Binding-site contacts:
Ligand atom C04 contacts residue MET99 of chain 1.A at 3.4 Å (hydrophobic).
Ligand atom S08 contacts residue LYS54 of chain 1.A at 3.6 Å.
Ligand atom C13 contacts residue LEU167 of chain 1.A at 3.4 Å (hydrophobic).
Ligand atom C37 contacts residue PHE165 of chain 1.A at 3.5 Å (hydrophobic).
Ligand atom C16 contacts residue GLU71 of chain 1.A at 3.3 Å.
Ligand atom C06 contacts residue VAL35 of chain 1.A at 3.7 Å (hydrophobic).
Ligand atom F35 contacts residue MET99 of chain 1.A at 3.5 Å.
Ligand atom C17 contacts residue ILE68 of chain 1.A at 3.4 Å (hydrophobic).
Ligand atom C38 contacts residue PHE165 of chain 1.A at 3.6 Å (hydrophobic).
Ligand atom F35 contacts residue ARG85 of chain 1.A at 3.1 Å.
Ligand atom O31 contacts residue LYS54 of chain 1.A at 3.2 Å (salt-bridge).
Ligand atom F35 contacts residue LEU86 of chain 1.A at 3.1 Å.
Ligand atom C26 contacts residue LEU56 of chain 1.A at 3.3 Å (hydrophobic).
Ligand atom C28 contacts residue MET75 of chain 1.A at 3.5 Å (hydrophobic).
Ligand atom O39 contacts residue ASP164 of chain 1.A at 3.5 Å.
Ligand atom S08 contacts residue LEU97 of chain 1.A at 3.5 Å (h-bond).
Ligand atom C21 contacts residue GLU67 of chain 1.A at 3.4 Å.
Ligand atom C02 contacts residue ASP164 of chain 1.A at 3.1 Å.
Ligand atom C07 contacts residue ILE53 of chain 1.A at 3.5 Å (hydrophobic).
Ligand atom C36 contacts residue CYS84 of chain 1.A at 3.5 Å (hydrophobic).
Ligand atom C18 contacts residue ILE68 of chain 1.A at 3.6 Å (hydrophobic).
Ligand atom N03 contacts residue ASP164 of chain 1.A at 2.7 Å (salt-bridge).
Ligand atom C12 contacts residue LEU97 of chain 1.A at 3.6 Å (hydrophobic).
Ligand atom C07 contacts residue LYS54 of chain 1.A at 3.2 Å.
Ligand atom C30 contacts residue MET75 of chain 1.A at 3.5 Å (hydrophobic).
Ligand atom O01 contacts residue LEU97 of chain 1.A at 3.6 Å.
Ligand atom N05 contacts residue ANP1 of chain 1.G at 3.6 Å (h-bond).
Ligand atom C38 contacts residue ASP164 of chain 1.A at 3.6 Å.
Ligand atom C32 contacts residue ASP164 of chain 1.A at 3.5 Å.
Ligand atom C09 contacts residue ASP164 of chain 1.A at 3.0 Å.
Ligand atom C34 contacts residue LEU86 of chain 1.A at 3.8 Å (hydrophobic).
Ligand atom C07 contacts residue ALA52 of chain 1.A at 3.4 Å (hydrophobic).
Ligand atom C37 contacts residue MET75 of chain 1.A at 3.7 Å (hydrophobic).
Ligand atom C16 contacts residue ILE68 of chain 1.A at 3.6 Å (hydrophobic).
Ligand atom O39 contacts residue PHE165 of chain 1.A at 2.7 Å (h-bond).
Ligand atom N05 contacts residue MET99 of chain 1.A at 3.5 Å (h-bond).
Ligand atom C12 contacts residue LEU167 of chain 1.A at 3.5 Å (hydrophobic).
Ligand atom C29 contacts residue MET75 of chain 1.A at 3.7 Å (hydrophobic).
Ligand atom C07 contacts residue LEU97 of chain 1.A at 3.5 Å (hydrophobic).
Ligand atom C36 contacts residue PHE165 of chain 1.A at 3.6 Å (hydrophobic).

This small molecule binds to this protein.
Small molecule (SMILES): O=C(Nc1nccs1)[C@@H](c1cc(F)ccc1O)N1Cc2ccc(-c3ccc(N4CCNCC4)cc3)cc2C1=O

Sequence of chain 1.A:
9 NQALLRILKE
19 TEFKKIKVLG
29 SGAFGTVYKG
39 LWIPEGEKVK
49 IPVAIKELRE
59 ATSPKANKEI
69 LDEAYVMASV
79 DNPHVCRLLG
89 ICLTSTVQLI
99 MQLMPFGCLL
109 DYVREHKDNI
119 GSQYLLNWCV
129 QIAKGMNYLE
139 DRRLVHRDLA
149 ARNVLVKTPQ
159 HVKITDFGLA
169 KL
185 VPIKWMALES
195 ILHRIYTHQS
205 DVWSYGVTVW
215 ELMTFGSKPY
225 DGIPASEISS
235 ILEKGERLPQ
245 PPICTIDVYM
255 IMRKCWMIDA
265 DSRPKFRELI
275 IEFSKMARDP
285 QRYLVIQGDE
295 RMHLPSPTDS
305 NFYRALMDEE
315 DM